Binding-site contacts:
Ligand atom O6 contacts residue HIS977 of chain 1.A at 3.9 Å.
Ligand atom C1 contacts residue ASN630 of chain 1.A at 1.4 Å.
Ligand atom N2 contacts residue ASN630 of chain 1.A at 2.9 Å (h-bond).
Ligand atom C5 contacts residue ASN630 of chain 1.A at 3.7 Å.
Ligand atom C8 contacts residue VAL629 of chain 1.A at 3.8 Å (hydrophobic).
Ligand atom C8 contacts residue ARG628 of chain 1.A at 3.6 Å.
Ligand atom C7 contacts residue ARG628 of chain 1.A at 4.3 Å.
Ligand atom N2 contacts residue ARG628 of chain 1.A at 4.0 Å.
Ligand atom C2 contacts residue ASN630 of chain 1.A at 2.5 Å.
Ligand atom O7 contacts residue ASN630 of chain 1.A at 4.3 Å.
Ligand atom C7 contacts residue ASN630 of chain 1.A at 3.8 Å.
Ligand atom C3 contacts residue ASN630 of chain 1.A at 3.8 Å.
Ligand atom C4 contacts residue ASN630 of chain 1.A at 4.2 Å.
Ligand atom O5 contacts residue ASN630 of chain 1.A at 2.4 Å (h-bond).
Ligand atom O5 contacts residue HIS977 of chain 1.A at 4.2 Å.

Sequence of chain 1.A:
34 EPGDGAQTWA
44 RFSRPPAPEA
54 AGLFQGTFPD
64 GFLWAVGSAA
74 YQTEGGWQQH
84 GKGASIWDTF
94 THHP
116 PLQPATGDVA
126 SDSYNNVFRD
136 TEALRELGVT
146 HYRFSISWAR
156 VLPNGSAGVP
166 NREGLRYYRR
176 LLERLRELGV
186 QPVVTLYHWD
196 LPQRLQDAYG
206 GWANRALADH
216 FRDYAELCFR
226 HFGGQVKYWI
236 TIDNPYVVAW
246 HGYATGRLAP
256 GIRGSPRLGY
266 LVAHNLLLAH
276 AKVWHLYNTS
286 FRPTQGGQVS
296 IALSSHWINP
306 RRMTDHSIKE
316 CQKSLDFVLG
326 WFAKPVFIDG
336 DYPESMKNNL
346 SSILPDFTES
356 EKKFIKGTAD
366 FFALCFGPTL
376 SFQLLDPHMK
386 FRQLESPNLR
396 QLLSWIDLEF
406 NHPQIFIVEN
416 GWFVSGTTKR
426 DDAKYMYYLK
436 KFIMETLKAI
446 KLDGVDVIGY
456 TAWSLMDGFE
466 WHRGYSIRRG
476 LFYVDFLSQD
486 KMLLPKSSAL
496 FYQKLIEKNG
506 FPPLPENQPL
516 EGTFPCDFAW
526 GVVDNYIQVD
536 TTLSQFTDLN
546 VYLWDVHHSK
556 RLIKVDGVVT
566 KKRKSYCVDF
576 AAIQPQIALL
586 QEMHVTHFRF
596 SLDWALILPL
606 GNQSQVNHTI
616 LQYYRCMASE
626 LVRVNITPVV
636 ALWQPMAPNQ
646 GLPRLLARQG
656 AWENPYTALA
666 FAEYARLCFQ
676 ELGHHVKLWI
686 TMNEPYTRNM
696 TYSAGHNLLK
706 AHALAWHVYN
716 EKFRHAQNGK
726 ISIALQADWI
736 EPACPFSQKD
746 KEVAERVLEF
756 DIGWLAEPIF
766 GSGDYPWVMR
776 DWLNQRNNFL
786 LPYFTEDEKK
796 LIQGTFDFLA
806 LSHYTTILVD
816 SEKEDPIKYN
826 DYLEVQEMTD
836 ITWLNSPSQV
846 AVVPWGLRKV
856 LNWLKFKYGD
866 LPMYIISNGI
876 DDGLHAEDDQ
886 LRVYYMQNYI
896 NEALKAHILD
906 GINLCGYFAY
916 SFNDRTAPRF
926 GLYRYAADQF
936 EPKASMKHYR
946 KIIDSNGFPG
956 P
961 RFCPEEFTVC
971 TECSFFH

A protein and the small-molecule ligand that binds it are described below.
Small molecule (SMILES): CC(=O)N[C@@H]1[C@@H](O)[C@H](O)[C@@H](CO)O[C@H]1O